A protein and the small-molecule ligand that binds it are described below.
Small molecule (SMILES): CC(C)N(CCc1ccc(Cl)c(Cl)c1)C[C@H](O)COc1ccc(NS(C)(=O)=O)cc1

Sequence of chain 1.D:
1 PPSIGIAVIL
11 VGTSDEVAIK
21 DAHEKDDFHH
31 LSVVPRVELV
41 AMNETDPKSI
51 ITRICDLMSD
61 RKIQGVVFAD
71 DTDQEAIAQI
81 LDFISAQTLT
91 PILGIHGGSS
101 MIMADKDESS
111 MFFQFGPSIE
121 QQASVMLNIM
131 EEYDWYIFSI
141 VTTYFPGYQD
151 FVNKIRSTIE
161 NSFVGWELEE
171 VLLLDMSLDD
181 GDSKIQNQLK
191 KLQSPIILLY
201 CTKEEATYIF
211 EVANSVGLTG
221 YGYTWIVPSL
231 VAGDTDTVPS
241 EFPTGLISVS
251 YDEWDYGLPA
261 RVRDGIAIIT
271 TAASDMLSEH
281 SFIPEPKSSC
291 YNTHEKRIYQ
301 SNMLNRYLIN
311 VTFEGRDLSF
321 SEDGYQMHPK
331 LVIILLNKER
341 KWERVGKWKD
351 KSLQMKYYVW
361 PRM

Sequence of chain 1.C:
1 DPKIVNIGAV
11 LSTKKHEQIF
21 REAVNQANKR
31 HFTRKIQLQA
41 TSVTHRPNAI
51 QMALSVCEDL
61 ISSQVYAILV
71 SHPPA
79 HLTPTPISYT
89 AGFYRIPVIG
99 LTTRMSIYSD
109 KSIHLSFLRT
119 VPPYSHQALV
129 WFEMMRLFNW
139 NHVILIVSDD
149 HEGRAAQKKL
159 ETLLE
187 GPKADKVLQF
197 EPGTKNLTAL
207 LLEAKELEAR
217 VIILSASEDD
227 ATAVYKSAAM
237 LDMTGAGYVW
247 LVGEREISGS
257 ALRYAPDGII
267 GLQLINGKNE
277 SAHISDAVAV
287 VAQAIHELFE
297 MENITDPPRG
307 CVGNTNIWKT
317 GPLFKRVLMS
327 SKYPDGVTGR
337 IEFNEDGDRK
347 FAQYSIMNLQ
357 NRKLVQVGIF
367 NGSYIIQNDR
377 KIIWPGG

Binding-site contacts:
Ligand atom C15 contacts residue LEU113 of chain 1.C at 3.4 Å (hydrophobic).
Ligand atom O27 contacts residue MET176 of chain 1.D at 3.1 Å (h-bond).
Ligand atom O27 contacts residue THR143 of chain 1.D at 3.6 Å.
Ligand atom C10 contacts residue GLN79 of chain 1.D at 3.6 Å.
Ligand atom N09 contacts residue GLN79 of chain 1.D at 3.0 Å (h-bond).
Ligand atom C08 contacts residue TYR87 of chain 1.C at 3.6 Å (hydrophobic).
Ligand atom O28 contacts residue GLN79 of chain 1.D at 3.1 Å.
Ligand atom O26 contacts residue MET176 of chain 1.D at 3.3 Å.
Ligand atom C19 contacts residue GLU205 of chain 1.D at 3.4 Å.
Ligand atom C22 contacts residue LEU113 of chain 1.C at 3.7 Å (hydrophobic).
Ligand atom C18 contacts residue LEU113 of chain 1.C at 3.6 Å (hydrophobic).
Ligand atom O27 contacts residue LEU174 of chain 1.D at 3.6 Å.
Ligand atom N23 contacts residue GLU205 of chain 1.D at 2.7 Å (salt-bridge).
Ligand atom N23 contacts residue PHE145 of chain 1.D at 3.5 Å (h-bond).
Ligand atom C13 contacts residue ILE111 of chain 1.C at 3.1 Å (hydrophobic).
Ligand atom C22 contacts residue PRO146 of chain 1.D at 3.6 Å (hydrophobic).
Ligand atom C01 contacts residue TYR87 of chain 1.C at 3.5 Å (hydrophobic).
Ligand atom C25 contacts residue TYR144 of chain 1.D at 3.2 Å (hydrophobic).
Ligand atom CL1 contacts residue PRO47 of chain 1.D at 3.5 Å.
Ligand atom S24 contacts residue GLU205 of chain 1.D at 3.6 Å.
Ligand atom C01 contacts residue PHE83 of chain 1.D at 3.6 Å (hydrophobic).
Ligand atom C05 contacts residue GLN79 of chain 1.D at 3.6 Å.
Ligand atom C15 contacts residue SER110 of chain 1.C at 3.3 Å.
Ligand atom C08 contacts residue GLN79 of chain 1.D at 3.3 Å.
Ligand atom C20 contacts residue PHE145 of chain 1.D at 3.7 Å (hydrophobic).
Ligand atom C06 contacts residue TYR87 of chain 1.C at 3.2 Å (hydrophobic).
Ligand atom O27 contacts residue TYR144 of chain 1.D at 3.6 Å (h-bond).
Ligand atom C11 contacts residue GLN79 of chain 1.D at 3.5 Å.
Ligand atom C17 contacts residue LEU113 of chain 1.C at 3.5 Å (hydrophobic).
Ligand atom C07 contacts residue GLN79 of chain 1.D at 3.3 Å.
Ligand atom CL1 contacts residue PHE91 of chain 1.C at 3.7 Å.
Ligand atom C20 contacts residue GLU205 of chain 1.D at 3.5 Å.
Ligand atom C12 contacts residue ILE111 of chain 1.C at 3.6 Å (hydrophobic).
Ligand atom C21 contacts residue PHE145 of chain 1.D at 3.6 Å (hydrophobic).
Ligand atom C12 contacts residue SER110 of chain 1.C at 3.6 Å.
Ligand atom O26 contacts residue GLU205 of chain 1.D at 3.7 Å.
Ligand atom O26 contacts residue SER177 of chain 1.D at 3.2 Å (h-bond).
Ligand atom C11 contacts residue TYR87 of chain 1.C at 3.4 Å (hydrophobic).
Ligand atom C22 contacts residue SER110 of chain 1.C at 3.3 Å.
Ligand atom C21 contacts residue TYR144 of chain 1.D at 3.6 Å (hydrophobic).